Binding-site contacts:
Ligand atom CG1 contacts residue ILE50 of chain 1.A at 3.5 Å (hydrophobic).
Ligand atom O contacts residue ASP29 of chain 1.A at 3.4 Å (salt-bridge).
Ligand atom CG1 contacts residue ILE84 of chain 1.B at 3.4 Å (hydrophobic).
Ligand atom OE1 contacts residue ARG8 of chain 1.B at 3.4 Å (salt-bridge).
Ligand atom OD1 contacts residue GLY48 of chain 1.B at 2.7 Å (h-bond).
Ligand atom OXT contacts residue ALA28 of chain 1.A at 3.5 Å (h-bond).
Ligand atom N contacts residue ASP25 of chain 1.A at 3.2 Å (salt-bridge).
Ligand atom CD2 contacts residue GLY27 of chain 1.B at 3.4 Å.
Ligand atom O contacts residue ASP29 of chain 1.B at 3.6 Å (salt-bridge).
Ligand atom CD2 contacts residue GLY49 of chain 1.A at 3.4 Å.
Ligand atom CE2 contacts residue GLY49 of chain 1.A at 3.0 Å.
Ligand atom CA contacts residue GLY48 of chain 1.B at 3.3 Å.
Ligand atom CZ contacts residue PRO81 of chain 1.A at 3.5 Å (hydrophobic).
Ligand atom CB contacts residue GLY27 of chain 1.A at 3.2 Å.
Ligand atom C contacts residue GLY48 of chain 1.A at 3.6 Å.
Ligand atom CA contacts residue GLY48 of chain 1.A at 3.3 Å.
Ligand atom CZ contacts residue PRO81 of chain 1.B at 3.1 Å (hydrophobic).
Ligand atom OXT contacts residue GLY48 of chain 1.B at 3.0 Å (h-bond).
Ligand atom OXT contacts residue ASP25 of chain 1.A at 2.7 Å (salt-bridge).
Ligand atom C contacts residue ASP25 of chain 1.B at 3.3 Å.
Ligand atom CZ contacts residue VAL82 of chain 1.A at 3.4 Å (hydrophobic).
Ligand atom CE1 contacts residue VAL82 of chain 1.B at 3.4 Å (hydrophobic).
Ligand atom N contacts residue GLY27 of chain 1.A at 3.6 Å (h-bond).
Ligand atom CA contacts residue GLY27 of chain 1.B at 3.1 Å.
Ligand atom OXT contacts residue GLY27 of chain 1.A at 3.1 Å.
Ligand atom CE2 contacts residue PRO81 of chain 1.B at 3.3 Å (hydrophobic).
Ligand atom OXT contacts residue ASP25 of chain 1.B at 3.4 Å (salt-bridge).
Ligand atom CB contacts residue ASP25 of chain 1.A at 3.6 Å.
Ligand atom CG2 contacts residue ALA28 of chain 1.B at 3.5 Å (hydrophobic).
Ligand atom CG2 contacts residue ILE50 of chain 1.B at 3.6 Å (hydrophobic).
Ligand atom CE1 contacts residue PRO81 of chain 1.A at 3.3 Å (hydrophobic).
Ligand atom CE2 contacts residue VAL82 of chain 1.A at 3.5 Å (hydrophobic).
Ligand atom N contacts residue GLY48 of chain 1.B at 3.1 Å (h-bond).
Ligand atom N contacts residue GLY27 of chain 1.B at 3.5 Å (h-bond).
Ligand atom O contacts residue ASP25 of chain 1.B at 2.2 Å (salt-bridge).
Ligand atom N contacts residue GLY48 of chain 1.A at 2.8 Å (h-bond).
Ligand atom CE1 contacts residue VAL82 of chain 1.A at 3.6 Å (hydrophobic).
Ligand atom CG contacts residue GLY27 of chain 1.B at 3.5 Å.
Ligand atom CB contacts residue GLY27 of chain 1.B at 2.8 Å.
Ligand atom OH contacts residue PRO81 of chain 1.A at 3.0 Å.

The small molecule below binds the protein below.
Small molecule (SMILES): CC(C)[C@H](NC(=O)[C@H](Cc1ccc(O)cc1)NC(O)(O)[C@H](Cc1ccccc1)NC(=O)[C@@H](NC(=O)[C@@H](N)CCC(=O)O)[C@@H](C)O)C(=O)N[C@@H](CC(=O)O)C(=O)O

Sequence of chain 1.B:
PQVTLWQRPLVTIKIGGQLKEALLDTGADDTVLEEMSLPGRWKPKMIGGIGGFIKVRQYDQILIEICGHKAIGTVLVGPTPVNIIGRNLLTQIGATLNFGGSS

Sequence of chain 1.A:
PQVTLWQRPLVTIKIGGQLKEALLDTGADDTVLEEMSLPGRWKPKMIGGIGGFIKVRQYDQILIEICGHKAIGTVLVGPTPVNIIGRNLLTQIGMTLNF